Sequence of chain 1.A:
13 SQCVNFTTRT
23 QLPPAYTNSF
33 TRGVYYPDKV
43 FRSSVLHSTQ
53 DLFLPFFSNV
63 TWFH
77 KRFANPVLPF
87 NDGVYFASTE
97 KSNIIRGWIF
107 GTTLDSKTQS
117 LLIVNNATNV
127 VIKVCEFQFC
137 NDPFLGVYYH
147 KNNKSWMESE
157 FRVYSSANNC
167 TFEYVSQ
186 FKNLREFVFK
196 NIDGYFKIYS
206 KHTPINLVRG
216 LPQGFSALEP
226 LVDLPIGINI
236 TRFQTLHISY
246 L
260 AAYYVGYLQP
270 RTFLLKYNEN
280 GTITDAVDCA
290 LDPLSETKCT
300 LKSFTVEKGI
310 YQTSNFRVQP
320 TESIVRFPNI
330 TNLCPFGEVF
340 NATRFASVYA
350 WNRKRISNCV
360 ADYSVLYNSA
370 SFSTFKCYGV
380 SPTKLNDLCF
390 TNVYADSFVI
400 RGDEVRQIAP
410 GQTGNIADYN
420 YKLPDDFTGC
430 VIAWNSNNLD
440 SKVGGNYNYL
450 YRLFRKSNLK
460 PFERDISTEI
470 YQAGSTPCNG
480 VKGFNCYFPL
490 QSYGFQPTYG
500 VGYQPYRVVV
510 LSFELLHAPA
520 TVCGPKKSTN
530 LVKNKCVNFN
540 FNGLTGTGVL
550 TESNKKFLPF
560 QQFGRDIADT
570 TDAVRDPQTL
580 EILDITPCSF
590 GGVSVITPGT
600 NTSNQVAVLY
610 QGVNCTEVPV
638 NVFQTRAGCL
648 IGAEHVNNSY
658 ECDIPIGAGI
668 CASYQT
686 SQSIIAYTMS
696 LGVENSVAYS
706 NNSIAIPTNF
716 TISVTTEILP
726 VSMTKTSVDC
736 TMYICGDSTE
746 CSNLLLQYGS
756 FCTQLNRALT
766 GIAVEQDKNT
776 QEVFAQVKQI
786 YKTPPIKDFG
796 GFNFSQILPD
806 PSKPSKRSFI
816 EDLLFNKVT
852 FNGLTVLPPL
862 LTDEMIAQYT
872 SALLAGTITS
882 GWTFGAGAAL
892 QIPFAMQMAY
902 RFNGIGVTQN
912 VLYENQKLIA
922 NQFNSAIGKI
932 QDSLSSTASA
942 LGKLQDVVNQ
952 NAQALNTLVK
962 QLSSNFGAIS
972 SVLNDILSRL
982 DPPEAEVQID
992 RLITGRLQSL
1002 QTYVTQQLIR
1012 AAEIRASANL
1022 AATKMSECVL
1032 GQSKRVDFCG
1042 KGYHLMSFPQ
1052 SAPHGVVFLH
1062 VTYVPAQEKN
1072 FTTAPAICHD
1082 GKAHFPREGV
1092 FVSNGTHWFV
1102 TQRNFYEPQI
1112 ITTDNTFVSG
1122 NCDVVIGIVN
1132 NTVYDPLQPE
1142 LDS

Binding-site contacts:
Ligand atom O7 contacts residue HIS1098 of chain 1.A at 2.9 Å (h-bond).
Ligand atom C2 contacts residue THR1097 of chain 1.A at 4.0 Å.
Ligand atom C5 contacts residue PHE1100 of chain 1.A at 4.0 Å (hydrophobic).
Ligand atom C1 contacts residue THR1097 of chain 1.A at 4.0 Å.
Ligand atom C5 contacts residue ASN1095 of chain 1.A at 3.7 Å.
Ligand atom O5 contacts residue ASN1095 of chain 1.A at 2.4 Å (h-bond).
Ligand atom N2 contacts residue ASN1095 of chain 1.A at 2.9 Å (h-bond).
Ligand atom C7 contacts residue THR1097 of chain 1.A at 4.5 Å.
Ligand atom O5 contacts residue HIS1098 of chain 1.A at 4.4 Å.
Ligand atom C3 contacts residue ASN1095 of chain 1.A at 3.8 Å.
Ligand atom O7 contacts residue ASN1095 of chain 1.A at 2.9 Å (h-bond).
Ligand atom C4 contacts residue ASN1095 of chain 1.A at 4.2 Å.
Ligand atom C8 contacts residue HIS1098 of chain 1.A at 3.7 Å.
Ligand atom C3 contacts residue THR1097 of chain 1.A at 4.0 Å.
Ligand atom C3 contacts residue HIS1098 of chain 1.A at 4.0 Å.
Ligand atom C7 contacts residue ASN1095 of chain 1.A at 3.1 Å.
Ligand atom O4 contacts residue HIS1098 of chain 1.A at 4.0 Å.
Ligand atom N2 contacts residue THR1097 of chain 1.A at 3.5 Å (h-bond).
Ligand atom C2 contacts residue HIS1098 of chain 1.A at 4.5 Å.
Ligand atom C7 contacts residue HIS1098 of chain 1.A at 3.6 Å.
Ligand atom C1 contacts residue HIS1098 of chain 1.A at 4.0 Å.
Ligand atom C5 contacts residue HIS1098 of chain 1.A at 3.9 Å.
Ligand atom C2 contacts residue ASN1095 of chain 1.A at 2.4 Å.
Ligand atom C1 contacts residue ASN1095 of chain 1.A at 1.4 Å.
Ligand atom O5 contacts residue PHE1100 of chain 1.A at 3.7 Å.
Ligand atom C4 contacts residue HIS1098 of chain 1.A at 4.3 Å.
Ligand atom C6 contacts residue PHE1100 of chain 1.A at 3.8 Å (hydrophobic).
Ligand atom C1 contacts residue PHE1100 of chain 1.A at 4.4 Å (hydrophobic).
Ligand atom C8 contacts residue ASN1095 of chain 1.A at 3.2 Å.

A small-molecule ligand and the protein it binds are described below.
Small molecule (SMILES): CC(=O)N[C@H]1[C@H](O[C@H]2[C@H](O)[C@@H](NC(C)=O)CO[C@@H]2CO)O[C@H](CO)[C@@H](O)[C@@H]1O